Sequence of chain 2.B:
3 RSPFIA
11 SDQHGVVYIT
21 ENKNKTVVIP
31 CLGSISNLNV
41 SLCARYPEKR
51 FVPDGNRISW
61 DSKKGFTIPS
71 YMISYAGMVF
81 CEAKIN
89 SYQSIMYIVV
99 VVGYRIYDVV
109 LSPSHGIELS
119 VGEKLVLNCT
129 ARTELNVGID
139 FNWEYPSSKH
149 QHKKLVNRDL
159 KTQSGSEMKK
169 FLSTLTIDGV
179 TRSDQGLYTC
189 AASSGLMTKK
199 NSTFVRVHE

Binding-site contacts:
Ligand atom C7 contacts residue ASN24 of chain 2.B at 4.3 Å.
Ligand atom O5 contacts residue ASN24 of chain 2.B at 2.0 Å (h-bond).
Ligand atom C2 contacts residue ASN24 of chain 2.B at 2.8 Å.
Ligand atom N2 contacts residue ASN24 of chain 2.B at 3.5 Å (h-bond).
Ligand atom C5 contacts residue ASN24 of chain 2.B at 3.0 Å.
Ligand atom C3 contacts residue ASN24 of chain 2.B at 3.6 Å.
Ligand atom C1 contacts residue ASN24 of chain 2.B at 1.3 Å.
Ligand atom C6 contacts residue ASN24 of chain 2.B at 4.1 Å.
Ligand atom C4 contacts residue ASN24 of chain 2.B at 3.9 Å.

This small molecule binds to this protein.
Small molecule (SMILES): CC(=O)N[C@@H]1[C@@H](O)[C@H](O)[C@@H](CO)O[C@H]1O